Sequence of chain 1.E:
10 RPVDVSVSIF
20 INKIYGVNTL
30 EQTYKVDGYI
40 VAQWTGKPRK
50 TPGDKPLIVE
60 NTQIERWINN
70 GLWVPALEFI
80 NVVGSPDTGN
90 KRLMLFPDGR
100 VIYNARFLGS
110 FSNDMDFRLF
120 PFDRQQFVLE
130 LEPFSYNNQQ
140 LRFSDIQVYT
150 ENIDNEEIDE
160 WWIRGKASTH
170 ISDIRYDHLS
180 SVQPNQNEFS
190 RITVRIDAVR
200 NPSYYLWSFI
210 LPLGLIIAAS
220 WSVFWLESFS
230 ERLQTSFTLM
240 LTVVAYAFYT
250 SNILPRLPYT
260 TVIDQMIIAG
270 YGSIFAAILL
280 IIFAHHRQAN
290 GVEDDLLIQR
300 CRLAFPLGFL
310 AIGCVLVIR

Binding-site contacts:
Ligand atom CL1 contacts residue LEU240 of chain 1.A at 4.0 Å.
Ligand atom F04 contacts residue THR237 of chain 1.D at 3.5 Å.
Ligand atom F01 contacts residue LEU240 of chain 1.E at 4.2 Å.
Ligand atom F05 contacts residue THR237 of chain 1.B at 4.3 Å.
Ligand atom F04 contacts residue LEU240 of chain 1.D at 4.2 Å.
Ligand atom F03 contacts residue THR237 of chain 1.D at 3.8 Å.
Ligand atom F02 contacts residue THR237 of chain 1.E at 2.8 Å.
Ligand atom F02 contacts residue THR237 of chain 1.A at 3.3 Å.
Ligand atom CL1 contacts residue LEU240 of chain 1.B at 3.7 Å.
Ligand atom O01 contacts residue THR237 of chain 1.C at 3.9 Å.
Ligand atom C02 contacts residue THR237 of chain 1.B at 4.3 Å.
Ligand atom C02 contacts residue THR237 of chain 1.A at 4.1 Å.
Ligand atom O01 contacts residue THR237 of chain 1.B at 3.9 Å.
Ligand atom F03 contacts residue THR237 of chain 1.E at 3.5 Å.
Ligand atom C01 contacts residue THR237 of chain 1.A at 4.2 Å.
Ligand atom F04 contacts residue THR237 of chain 1.C at 4.0 Å.
Ligand atom F01 contacts residue THR237 of chain 1.E at 3.3 Å.
Ligand atom C03 contacts residue THR237 of chain 1.C at 3.5 Å.
Ligand atom F05 contacts residue THR237 of chain 1.C at 2.3 Å.
Ligand atom C01 contacts residue THR237 of chain 1.E at 3.3 Å.
Ligand atom F01 contacts residue LEU240 of chain 1.A at 4.5 Å.

Sequence of chain 1.B:
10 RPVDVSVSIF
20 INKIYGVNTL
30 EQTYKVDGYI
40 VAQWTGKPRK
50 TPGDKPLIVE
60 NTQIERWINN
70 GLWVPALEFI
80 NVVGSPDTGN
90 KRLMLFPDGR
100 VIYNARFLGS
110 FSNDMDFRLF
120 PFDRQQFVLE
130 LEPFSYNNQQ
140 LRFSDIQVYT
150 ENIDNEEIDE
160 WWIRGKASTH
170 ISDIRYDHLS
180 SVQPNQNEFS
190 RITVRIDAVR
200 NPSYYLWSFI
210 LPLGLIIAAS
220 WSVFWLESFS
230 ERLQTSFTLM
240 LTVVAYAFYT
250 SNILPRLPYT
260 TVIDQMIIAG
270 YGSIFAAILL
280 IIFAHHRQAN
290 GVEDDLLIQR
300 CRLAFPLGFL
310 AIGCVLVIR

Sequence of chain 1.A:
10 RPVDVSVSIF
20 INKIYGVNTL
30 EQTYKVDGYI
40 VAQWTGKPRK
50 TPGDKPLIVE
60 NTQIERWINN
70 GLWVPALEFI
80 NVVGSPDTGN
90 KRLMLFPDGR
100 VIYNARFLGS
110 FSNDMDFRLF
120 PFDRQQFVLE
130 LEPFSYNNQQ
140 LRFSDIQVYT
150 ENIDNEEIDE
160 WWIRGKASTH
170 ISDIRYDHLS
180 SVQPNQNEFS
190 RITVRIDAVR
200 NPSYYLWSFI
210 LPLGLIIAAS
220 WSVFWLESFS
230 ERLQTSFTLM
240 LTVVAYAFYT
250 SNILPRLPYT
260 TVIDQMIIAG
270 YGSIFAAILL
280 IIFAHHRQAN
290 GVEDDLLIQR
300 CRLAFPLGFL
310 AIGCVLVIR

Sequence of chain 1.D:
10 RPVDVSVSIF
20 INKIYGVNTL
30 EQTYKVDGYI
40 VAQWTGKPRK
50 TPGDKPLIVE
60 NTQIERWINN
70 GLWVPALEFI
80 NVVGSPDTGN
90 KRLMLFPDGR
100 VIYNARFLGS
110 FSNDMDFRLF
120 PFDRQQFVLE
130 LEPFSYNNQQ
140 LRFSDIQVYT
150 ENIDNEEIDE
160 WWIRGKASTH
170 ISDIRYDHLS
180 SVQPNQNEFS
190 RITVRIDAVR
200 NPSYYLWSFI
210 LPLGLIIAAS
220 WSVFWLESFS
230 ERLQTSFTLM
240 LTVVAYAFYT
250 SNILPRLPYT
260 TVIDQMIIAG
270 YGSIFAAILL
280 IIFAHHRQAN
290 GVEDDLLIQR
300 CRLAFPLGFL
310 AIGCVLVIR

This protein binds this small molecule.
Small molecule (SMILES): FC(F)O[C@H](Cl)C(F)(F)F

Sequence of chain 1.C:
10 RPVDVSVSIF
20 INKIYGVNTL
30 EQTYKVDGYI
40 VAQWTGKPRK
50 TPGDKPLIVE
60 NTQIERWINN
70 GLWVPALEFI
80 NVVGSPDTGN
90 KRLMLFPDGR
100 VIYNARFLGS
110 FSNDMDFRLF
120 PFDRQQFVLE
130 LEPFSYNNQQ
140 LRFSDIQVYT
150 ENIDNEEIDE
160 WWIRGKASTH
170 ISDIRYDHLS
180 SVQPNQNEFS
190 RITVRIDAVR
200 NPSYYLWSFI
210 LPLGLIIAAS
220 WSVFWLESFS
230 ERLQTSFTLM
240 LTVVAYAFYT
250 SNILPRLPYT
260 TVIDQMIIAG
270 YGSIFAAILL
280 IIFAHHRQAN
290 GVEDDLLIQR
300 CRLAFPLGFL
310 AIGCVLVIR